Binding-site contacts:
Ligand atom N4 contacts residue GLY88 of chain 1.A at 3.9 Å.
Ligand atom C16 contacts residue MET85 of chain 1.A at 3.2 Å (hydrophobic).
Ligand atom C2 contacts residue ILE80 of chain 1.A at 3.8 Å (hydrophobic).
Ligand atom C20 contacts residue LEU17 of chain 1.A at 3.7 Å (hydrophobic).
Ligand atom C20 contacts residue GLY88 of chain 1.A at 3.7 Å.
Ligand atom C17 contacts residue GLY88 of chain 1.A at 3.9 Å.
Ligand atom C16 contacts residue TYR84 of chain 1.A at 3.6 Å (hydrophobic).
Ligand atom C15 contacts residue MET85 of chain 1.A at 3.4 Å (hydrophobic).
Ligand atom C5 contacts residue LYS39 of chain 1.A at 3.8 Å.
Ligand atom C10 contacts residue ALA37 of chain 1.A at 4.0 Å (hydrophobic).
Ligand atom N4 contacts residue MET85 of chain 1.A at 2.9 Å (h-bond).
Ligand atom C15 contacts residue GLY88 of chain 1.A at 3.5 Å.
Ligand atom C14 contacts residue ALA37 of chain 1.A at 3.6 Å (hydrophobic).
Ligand atom N1 contacts residue LYS39 of chain 1.A at 3.8 Å.
Ligand atom C13 contacts residue ALA37 of chain 1.A at 3.4 Å (hydrophobic).
Ligand atom C14 contacts residue LEU137 of chain 1.A at 3.3 Å (hydrophobic).
Ligand atom C6 contacts residue GLU54 of chain 1.A at 3.4 Å.
Ligand atom C1 contacts residue THR82 of chain 1.A at 3.5 Å.
Ligand atom N3 contacts residue MET85 of chain 1.A at 3.0 Å (h-bond).
Ligand atom C13 contacts residue GLU83 of chain 1.A at 3.2 Å.
Ligand atom C13 contacts residue MET85 of chain 1.A at 3.7 Å (hydrophobic).
Ligand atom C4 contacts residue LYS39 of chain 1.A at 3.9 Å.
Ligand atom C2 contacts residue THR82 of chain 1.A at 3.4 Å.
Ligand atom N3 contacts residue GLU83 of chain 1.A at 3.7 Å.
Ligand atom C2 contacts residue LYS39 of chain 1.A at 3.8 Å.
Ligand atom C2 contacts residue ALA37 of chain 1.A at 3.9 Å (hydrophobic).
Ligand atom C5 contacts residue GLU54 of chain 1.A at 3.9 Å.
Ligand atom N3 contacts residue ALA37 of chain 1.A at 3.7 Å.
Ligand atom C13 contacts residue THR82 of chain 1.A at 3.9 Å.
Ligand atom N3 contacts residue TYR84 of chain 1.A at 3.9 Å.
Ligand atom C12 contacts residue MET85 of chain 1.A at 3.7 Å (hydrophobic).
Ligand atom C15 contacts residue LEU17 of chain 1.A at 3.8 Å (hydrophobic).
Ligand atom C14 contacts residue THR82 of chain 1.A at 3.8 Å.
Ligand atom N4 contacts residue TYR84 of chain 1.A at 3.7 Å.
Ligand atom C13 contacts residue LEU137 of chain 1.A at 3.7 Å (hydrophobic).
Ligand atom C16 contacts residue GLU86 of chain 1.A at 3.9 Å.
Ligand atom C10 contacts residue LEU137 of chain 1.A at 3.8 Å (hydrophobic).
Ligand atom C16 contacts residue GLY88 of chain 1.A at 3.6 Å.
Ligand atom N1 contacts residue VAL25 of chain 1.A at 3.9 Å.
Ligand atom C3 contacts residue THR82 of chain 1.A at 3.9 Å.

Sequence of chain 1.A:
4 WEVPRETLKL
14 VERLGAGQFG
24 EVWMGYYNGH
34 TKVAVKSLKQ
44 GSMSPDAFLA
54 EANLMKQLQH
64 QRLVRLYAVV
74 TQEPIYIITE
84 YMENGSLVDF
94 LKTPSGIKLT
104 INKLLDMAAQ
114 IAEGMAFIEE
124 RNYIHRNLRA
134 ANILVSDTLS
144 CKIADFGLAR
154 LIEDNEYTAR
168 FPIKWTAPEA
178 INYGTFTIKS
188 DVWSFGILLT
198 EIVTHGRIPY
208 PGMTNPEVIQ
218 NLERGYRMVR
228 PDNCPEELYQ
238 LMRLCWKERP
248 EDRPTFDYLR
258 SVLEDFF

The small molecule below binds the protein below.
Small molecule (SMILES): c1ccc(Nc2nccc(-c3c[nH]nc3-c3ccccc3)n2)cc1